Binding-site contacts:
Ligand atom C2 contacts residue PRO269 of chain 1.A at 3.8 Å (hydrophobic).
Ligand atom O6 contacts residue GLN297 of chain 1.A at 4.0 Å.
Ligand atom C1 contacts residue PRO269 of chain 1.A at 4.4 Å (hydrophobic).
Ligand atom C7 contacts residue ASN271 of chain 1.A at 4.0 Å.
Ligand atom C6 contacts residue GLN297 of chain 1.A at 4.1 Å.
Ligand atom O7 contacts residue HIS299 of chain 1.A at 4.5 Å.
Ligand atom O7 contacts residue PRO269 of chain 1.A at 3.3 Å.
Ligand atom O5 contacts residue PRO269 of chain 1.A at 4.5 Å.
Ligand atom C6 contacts residue NAG2 of chain 1.I at 4.3 Å.
Ligand atom C1 contacts residue ASN271 of chain 1.A at 1.5 Å.
Ligand atom O5 contacts residue ASN271 of chain 1.A at 2.5 Å (h-bond).
Ligand atom O6 contacts residue ASP294 of chain 1.A at 4.4 Å.
Ligand atom N2 contacts residue ASN271 of chain 1.A at 2.9 Å (h-bond).
Ligand atom C3 contacts residue ASN271 of chain 1.A at 3.8 Å.
Ligand atom C4 contacts residue ASN271 of chain 1.A at 4.3 Å.
Ligand atom C5 contacts residue ASN271 of chain 1.A at 3.7 Å.
Ligand atom C7 contacts residue PRO269 of chain 1.A at 3.7 Å (hydrophobic).
Ligand atom O6 contacts residue NAG2 of chain 1.I at 3.4 Å.
Ligand atom O6 contacts residue ASN271 of chain 1.A at 4.1 Å.
Ligand atom N2 contacts residue PRO269 of chain 1.A at 4.0 Å.
Ligand atom C2 contacts residue ASN271 of chain 1.A at 2.5 Å.

This small molecule binds to this protein.
Small molecule (SMILES): CC(=O)N[C@H]1[C@H](O[C@H]2[C@H](O)[C@@H](NC(C)=O)CO[C@@H]2CO)O[C@H](CO)[C@@H](O[C@@H]2O[C@H](CO)[C@@H](O)[C@H](O)[C@@H]2O)[C@@H]1O

Sequence of chain 1.A:
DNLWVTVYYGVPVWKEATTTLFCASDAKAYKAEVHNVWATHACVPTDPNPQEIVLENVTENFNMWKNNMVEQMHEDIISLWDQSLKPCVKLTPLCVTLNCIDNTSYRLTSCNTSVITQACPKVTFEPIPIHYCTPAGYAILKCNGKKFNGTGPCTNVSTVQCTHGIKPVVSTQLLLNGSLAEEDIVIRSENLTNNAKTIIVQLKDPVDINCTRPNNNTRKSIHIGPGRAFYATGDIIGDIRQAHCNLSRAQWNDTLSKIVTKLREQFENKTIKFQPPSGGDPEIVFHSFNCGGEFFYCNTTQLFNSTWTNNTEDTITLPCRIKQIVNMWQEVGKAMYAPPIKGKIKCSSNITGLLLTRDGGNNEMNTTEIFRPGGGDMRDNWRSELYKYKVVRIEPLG